Binding-site contacts:
Ligand atom O5 contacts residue ASN11 of chain 1.A at 2.4 Å (h-bond).
Ligand atom C8 contacts residue PHE6 of chain 1.A at 3.5 Å (hydrophobic).
Ligand atom O7 contacts residue ASN11 of chain 1.A at 3.6 Å.
Ligand atom C3 contacts residue ASN11 of chain 1.A at 3.8 Å.
Ligand atom C7 contacts residue GLY7 of chain 1.A at 3.7 Å.
Ligand atom C2 contacts residue ASN11 of chain 1.A at 2.5 Å.
Ligand atom C8 contacts residue LEU36 of chain 1.A at 4.2 Å (hydrophobic).
Ligand atom C8 contacts residue PHE10 of chain 1.A at 3.7 Å (hydrophobic).
Ligand atom C5 contacts residue ASN11 of chain 1.A at 3.7 Å.
Ligand atom C8 contacts residue GLY7 of chain 1.A at 3.7 Å.
Ligand atom C1 contacts residue ASN11 of chain 1.A at 1.4 Å.
Ligand atom O7 contacts residue GLY7 of chain 1.A at 3.3 Å.
Ligand atom C7 contacts residue PHE6 of chain 1.A at 4.5 Å (hydrophobic).
Ligand atom O7 contacts residue PHE6 of chain 1.A at 4.4 Å.
Ligand atom C4 contacts residue ASN11 of chain 1.A at 4.3 Å.
Ligand atom C7 contacts residue ASN11 of chain 1.A at 3.4 Å.
Ligand atom C8 contacts residue ASN11 of chain 1.A at 4.5 Å.
Ligand atom N2 contacts residue ASN11 of chain 1.A at 2.8 Å (h-bond).

Sequence of chain 1.A:
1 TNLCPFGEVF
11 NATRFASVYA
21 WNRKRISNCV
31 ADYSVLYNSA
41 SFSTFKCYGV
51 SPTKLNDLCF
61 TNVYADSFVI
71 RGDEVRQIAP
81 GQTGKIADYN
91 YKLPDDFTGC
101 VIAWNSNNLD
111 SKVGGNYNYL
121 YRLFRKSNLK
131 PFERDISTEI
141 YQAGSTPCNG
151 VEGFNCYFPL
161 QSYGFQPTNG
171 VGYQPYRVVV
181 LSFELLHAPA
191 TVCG

The protein below binds the small molecule below.
Small molecule (SMILES): CC(=O)N[C@@H]1[C@@H](O)[C@H](O)[C@@H](CO)O[C@H]1O